Binding-site contacts:
Ligand atom CAP contacts residue PHE196 of chain 1.A at 3.9 Å (hydrophobic).
Ligand atom FAC contacts residue ILE281 of chain 1.A at 3.9 Å.
Ligand atom CAH contacts residue PHE196 of chain 1.A at 4.3 Å (hydrophobic).
Ligand atom CAK contacts residue ASN193 of chain 1.A at 3.4 Å.
Ligand atom FAC contacts residue ARG199 of chain 1.A at 3.5 Å.
Ligand atom CAR contacts residue PHE280 of chain 1.A at 3.9 Å (hydrophobic).
Ligand atom NAM contacts residue PHE196 of chain 1.A at 3.8 Å.
Ligand atom CAH contacts residue PHE280 of chain 1.A at 3.8 Å (hydrophobic).
Ligand atom CAO contacts residue PHE280 of chain 1.A at 4.0 Å (hydrophobic).
Ligand atom FAD contacts residue LEU195 of chain 1.A at 4.1 Å.
Ligand atom FAC contacts residue LEU232 of chain 1.A at 3.8 Å.
Ligand atom NAM contacts residue ILE281 of chain 1.A at 3.9 Å.
Ligand atom CAF contacts residue PHE196 of chain 1.A at 4.2 Å (hydrophobic).
Ligand atom NAN contacts residue ASN193 of chain 1.A at 2.8 Å (h-bond).
Ligand atom CAK contacts residue PHE280 of chain 1.A at 3.9 Å (hydrophobic).
Ligand atom CAU contacts residue LEU192 of chain 1.A at 4.2 Å (hydrophobic).
Ligand atom FAB contacts residue PHE196 of chain 1.A at 3.3 Å.
Ligand atom CAI contacts residue PHE280 of chain 1.A at 3.4 Å (hydrophobic).
Ligand atom CAL contacts residue PHE196 of chain 1.A at 3.8 Å (hydrophobic).
Ligand atom FAB contacts residue LEU195 of chain 1.A at 4.1 Å.
Ligand atom CAF contacts residue ILE281 of chain 1.A at 3.5 Å (hydrophobic).
Ligand atom CAQ contacts residue PHE280 of chain 1.A at 3.9 Å (hydrophobic).
Ligand atom CAQ contacts residue PHE196 of chain 1.A at 4.0 Å (hydrophobic).
Ligand atom NAT contacts residue ASN193 of chain 1.A at 4.3 Å.
Ligand atom FAD contacts residue LEU192 of chain 1.A at 3.4 Å.
Ligand atom NAT contacts residue PHE280 of chain 1.A at 3.9 Å.
Ligand atom FAB contacts residue LEU192 of chain 1.A at 4.0 Å.
Ligand atom CAE contacts residue PHE280 of chain 1.A at 3.7 Å (hydrophobic).
Ligand atom CAG contacts residue PHE196 of chain 1.A at 3.6 Å (hydrophobic).
Ligand atom CAR contacts residue PHE196 of chain 1.A at 3.7 Å (hydrophobic).
Ligand atom CAL contacts residue ASN193 of chain 1.A at 3.9 Å.
Ligand atom CAF contacts residue PHE280 of chain 1.A at 4.0 Å (hydrophobic).
Ligand atom CAG contacts residue LEU192 of chain 1.A at 4.0 Å (hydrophobic).
Ligand atom CAR contacts residue ILE281 of chain 1.A at 4.1 Å (hydrophobic).
Ligand atom CAI contacts residue ASN193 of chain 1.A at 3.2 Å.
Ligand atom CAU contacts residue PHE196 of chain 1.A at 4.2 Å (hydrophobic).
Ligand atom CAJ contacts residue ASN193 of chain 1.A at 3.6 Å.
Ligand atom CAS contacts residue PHE280 of chain 1.A at 3.6 Å (hydrophobic).
Ligand atom CAS contacts residue PHE196 of chain 1.A at 3.8 Å (hydrophobic).
Ligand atom FAB contacts residue ARG199 of chain 1.A at 3.9 Å.

This small molecule binds to this protein.
Small molecule (SMILES): Cc1ccc2nc(C(F)(F)F)cc(N3CCNCC3)c2c1

Sequence of chain 1.A:
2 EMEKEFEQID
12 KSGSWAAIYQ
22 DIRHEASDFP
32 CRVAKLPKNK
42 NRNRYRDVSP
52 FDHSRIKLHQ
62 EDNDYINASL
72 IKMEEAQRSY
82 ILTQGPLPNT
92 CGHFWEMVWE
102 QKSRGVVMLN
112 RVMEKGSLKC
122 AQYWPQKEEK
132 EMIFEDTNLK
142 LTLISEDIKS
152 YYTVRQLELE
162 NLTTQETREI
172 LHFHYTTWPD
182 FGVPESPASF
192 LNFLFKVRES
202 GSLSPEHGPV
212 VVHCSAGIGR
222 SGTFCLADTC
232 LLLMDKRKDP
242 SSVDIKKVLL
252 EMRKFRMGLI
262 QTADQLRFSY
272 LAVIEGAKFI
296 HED